Binding-site contacts:
Ligand atom C2 contacts residue ASN709 of chain 1.B at 2.5 Å.
Ligand atom O5 contacts residue ASN709 of chain 1.B at 2.4 Å (h-bond).
Ligand atom O7 contacts residue ASN709 of chain 1.B at 3.9 Å.
Ligand atom C8 contacts residue ILE1130 of chain 1.B at 4.4 Å (hydrophobic).
Ligand atom N2 contacts residue ASN709 of chain 1.B at 2.8 Å (h-bond).
Ligand atom C1 contacts residue ASP796 of chain 1.C at 3.8 Å.
Ligand atom C3 contacts residue ASN709 of chain 1.B at 3.8 Å.
Ligand atom C4 contacts residue ASN709 of chain 1.B at 4.3 Å.
Ligand atom O5 contacts residue ASP796 of chain 1.C at 3.5 Å (salt-bridge).
Ligand atom C8 contacts residue GLY1131 of chain 1.B at 3.7 Å.
Ligand atom C7 contacts residue ASN709 of chain 1.B at 3.5 Å.
Ligand atom C5 contacts residue ASN709 of chain 1.B at 3.7 Å.
Ligand atom C8 contacts residue ASN709 of chain 1.B at 4.5 Å.
Ligand atom C1 contacts residue ASN709 of chain 1.B at 1.4 Å.
Ligand atom C2 contacts residue ASP796 of chain 1.C at 4.5 Å.
Ligand atom O7 contacts residue ILE1130 of chain 1.B at 4.2 Å.

Sequence of chain 1.B:
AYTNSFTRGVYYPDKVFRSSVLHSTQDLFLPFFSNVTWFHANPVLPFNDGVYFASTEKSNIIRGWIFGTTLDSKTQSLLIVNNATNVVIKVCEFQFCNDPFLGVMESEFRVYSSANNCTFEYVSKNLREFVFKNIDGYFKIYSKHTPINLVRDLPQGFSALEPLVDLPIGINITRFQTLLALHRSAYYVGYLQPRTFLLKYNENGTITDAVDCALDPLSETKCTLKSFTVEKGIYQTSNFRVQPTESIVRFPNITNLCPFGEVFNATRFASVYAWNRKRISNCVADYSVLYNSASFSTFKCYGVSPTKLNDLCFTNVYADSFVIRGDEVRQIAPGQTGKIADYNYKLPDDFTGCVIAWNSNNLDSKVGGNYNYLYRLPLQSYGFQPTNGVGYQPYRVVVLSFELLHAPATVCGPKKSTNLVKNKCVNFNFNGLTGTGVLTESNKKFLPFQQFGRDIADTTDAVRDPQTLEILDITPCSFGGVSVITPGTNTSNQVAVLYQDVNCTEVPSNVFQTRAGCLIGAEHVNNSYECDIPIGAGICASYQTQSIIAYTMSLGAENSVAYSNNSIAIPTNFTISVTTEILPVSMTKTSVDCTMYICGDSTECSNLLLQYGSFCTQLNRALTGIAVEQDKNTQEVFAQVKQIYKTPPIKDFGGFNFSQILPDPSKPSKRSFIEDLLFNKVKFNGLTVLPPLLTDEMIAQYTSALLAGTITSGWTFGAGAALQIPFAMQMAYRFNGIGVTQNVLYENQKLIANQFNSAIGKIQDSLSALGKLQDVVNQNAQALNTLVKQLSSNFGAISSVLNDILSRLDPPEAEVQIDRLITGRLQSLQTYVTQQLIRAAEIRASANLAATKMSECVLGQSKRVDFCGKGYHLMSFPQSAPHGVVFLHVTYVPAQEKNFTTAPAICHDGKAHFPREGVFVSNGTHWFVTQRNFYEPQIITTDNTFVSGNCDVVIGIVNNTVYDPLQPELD

Sequence of chain 1.C:
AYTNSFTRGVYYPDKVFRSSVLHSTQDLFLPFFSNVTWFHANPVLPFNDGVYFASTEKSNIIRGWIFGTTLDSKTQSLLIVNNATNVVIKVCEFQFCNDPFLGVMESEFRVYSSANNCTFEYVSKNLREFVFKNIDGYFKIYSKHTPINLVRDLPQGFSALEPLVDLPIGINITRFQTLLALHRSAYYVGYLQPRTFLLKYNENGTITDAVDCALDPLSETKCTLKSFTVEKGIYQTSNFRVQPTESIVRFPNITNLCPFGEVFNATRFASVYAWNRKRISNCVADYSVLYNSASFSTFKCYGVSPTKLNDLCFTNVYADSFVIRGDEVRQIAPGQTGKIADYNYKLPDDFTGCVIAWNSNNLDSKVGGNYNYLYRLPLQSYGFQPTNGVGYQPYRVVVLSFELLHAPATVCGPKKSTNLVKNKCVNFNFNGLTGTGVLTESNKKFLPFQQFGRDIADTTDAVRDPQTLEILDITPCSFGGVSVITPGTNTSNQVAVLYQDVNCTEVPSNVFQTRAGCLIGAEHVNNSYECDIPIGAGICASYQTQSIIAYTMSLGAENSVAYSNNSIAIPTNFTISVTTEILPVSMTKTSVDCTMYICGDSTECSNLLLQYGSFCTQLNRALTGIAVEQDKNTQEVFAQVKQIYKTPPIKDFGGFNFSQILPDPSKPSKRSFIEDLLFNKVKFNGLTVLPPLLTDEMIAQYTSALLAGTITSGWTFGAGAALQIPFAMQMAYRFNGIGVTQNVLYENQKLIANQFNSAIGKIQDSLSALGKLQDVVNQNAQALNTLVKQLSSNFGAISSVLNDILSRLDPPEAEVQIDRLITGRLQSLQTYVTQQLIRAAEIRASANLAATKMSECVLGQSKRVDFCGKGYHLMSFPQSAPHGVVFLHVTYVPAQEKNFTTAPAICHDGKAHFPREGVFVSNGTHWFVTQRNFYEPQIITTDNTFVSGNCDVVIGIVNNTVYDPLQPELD

This small molecule binds to this protein.
Small molecule (SMILES): CC(=O)N[C@H]1[C@H](O[C@H]2[C@H](O)[C@@H](NC(C)=O)CO[C@@H]2CO)O[C@H](CO)[C@@H](O)[C@@H]1O